Binding-site contacts:
Ligand atom C8 contacts residue SER112 of chain 1.B at 4.1 Å.
Ligand atom C8 contacts residue ASN164 of chain 1.B at 3.8 Å.
Ligand atom N2 contacts residue ASN165 of chain 1.B at 2.9 Å (h-bond).
Ligand atom C4 contacts residue ASN165 of chain 1.B at 4.2 Å.
Ligand atom C3 contacts residue ASN165 of chain 1.B at 3.8 Å.
Ligand atom C1 contacts residue ASN165 of chain 1.B at 1.4 Å.
Ligand atom C7 contacts residue ASN165 of chain 1.B at 3.4 Å.
Ligand atom O7 contacts residue ASN165 of chain 1.B at 3.6 Å (h-bond).
Ligand atom O5 contacts residue ASN165 of chain 1.B at 2.4 Å (h-bond).
Ligand atom N2 contacts residue ASN164 of chain 1.B at 3.7 Å.
Ligand atom O6 contacts residue TYR351 of chain 1.A at 3.8 Å.
Ligand atom C7 contacts residue ASN164 of chain 1.B at 4.2 Å.
Ligand atom O7 contacts residue GLU132 of chain 1.B at 3.9 Å.
Ligand atom C1 contacts residue ASN164 of chain 1.B at 4.5 Å.
Ligand atom C5 contacts residue ASN165 of chain 1.B at 3.6 Å.
Ligand atom C6 contacts residue TYR351 of chain 1.A at 4.4 Å (hydrophobic).
Ligand atom O7 contacts residue SER112 of chain 1.B at 4.3 Å.
Ligand atom C2 contacts residue ASN165 of chain 1.B at 2.5 Å.

Sequence of chain 1.A:
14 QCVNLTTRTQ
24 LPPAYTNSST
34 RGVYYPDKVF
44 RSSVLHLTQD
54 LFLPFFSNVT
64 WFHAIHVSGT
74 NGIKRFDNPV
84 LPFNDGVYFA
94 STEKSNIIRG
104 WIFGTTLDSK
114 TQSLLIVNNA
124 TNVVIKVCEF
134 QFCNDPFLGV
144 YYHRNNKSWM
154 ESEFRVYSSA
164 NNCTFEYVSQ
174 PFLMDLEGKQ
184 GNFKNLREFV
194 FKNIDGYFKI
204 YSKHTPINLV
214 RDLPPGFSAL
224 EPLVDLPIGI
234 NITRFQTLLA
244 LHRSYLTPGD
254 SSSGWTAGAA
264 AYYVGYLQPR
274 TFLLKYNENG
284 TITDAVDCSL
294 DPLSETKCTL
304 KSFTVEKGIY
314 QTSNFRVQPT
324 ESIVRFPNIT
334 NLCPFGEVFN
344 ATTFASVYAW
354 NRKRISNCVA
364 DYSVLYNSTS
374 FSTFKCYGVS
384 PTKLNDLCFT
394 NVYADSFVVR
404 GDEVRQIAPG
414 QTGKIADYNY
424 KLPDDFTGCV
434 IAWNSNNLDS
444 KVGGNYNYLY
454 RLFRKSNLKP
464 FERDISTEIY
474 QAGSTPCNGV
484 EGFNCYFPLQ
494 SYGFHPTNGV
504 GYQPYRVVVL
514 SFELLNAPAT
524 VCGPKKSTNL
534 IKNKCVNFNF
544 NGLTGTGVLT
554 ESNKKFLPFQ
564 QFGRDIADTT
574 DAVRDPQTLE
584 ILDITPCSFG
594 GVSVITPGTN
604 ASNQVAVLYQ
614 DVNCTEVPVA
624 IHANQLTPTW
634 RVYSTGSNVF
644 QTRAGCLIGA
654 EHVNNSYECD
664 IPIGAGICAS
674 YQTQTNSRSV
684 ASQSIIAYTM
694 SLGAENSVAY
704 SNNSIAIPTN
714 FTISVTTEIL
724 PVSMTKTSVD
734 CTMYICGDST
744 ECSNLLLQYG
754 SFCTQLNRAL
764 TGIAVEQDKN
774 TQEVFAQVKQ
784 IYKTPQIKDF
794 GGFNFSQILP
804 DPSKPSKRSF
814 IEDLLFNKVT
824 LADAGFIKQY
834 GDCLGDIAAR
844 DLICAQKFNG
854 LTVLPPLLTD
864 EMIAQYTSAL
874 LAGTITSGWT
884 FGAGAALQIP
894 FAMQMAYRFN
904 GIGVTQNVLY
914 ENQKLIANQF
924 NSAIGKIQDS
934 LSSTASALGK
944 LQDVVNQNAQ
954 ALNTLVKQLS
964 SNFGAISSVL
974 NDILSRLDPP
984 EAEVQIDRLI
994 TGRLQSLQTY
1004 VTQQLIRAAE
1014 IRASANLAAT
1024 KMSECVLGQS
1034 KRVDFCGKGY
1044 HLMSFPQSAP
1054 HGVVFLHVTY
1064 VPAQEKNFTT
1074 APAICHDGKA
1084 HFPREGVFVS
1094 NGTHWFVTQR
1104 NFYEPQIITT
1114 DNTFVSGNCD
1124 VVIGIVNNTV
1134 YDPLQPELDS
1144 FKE

A small-molecule ligand and the protein it binds are described below.
Small molecule (SMILES): CC(=O)N[C@H]1[C@H](O[C@H]2[C@H](O)[C@@H](NC(C)=O)CO[C@@H]2CO)O[C@H](CO)[C@@H](O)[C@@H]1O

Sequence of chain 1.B:
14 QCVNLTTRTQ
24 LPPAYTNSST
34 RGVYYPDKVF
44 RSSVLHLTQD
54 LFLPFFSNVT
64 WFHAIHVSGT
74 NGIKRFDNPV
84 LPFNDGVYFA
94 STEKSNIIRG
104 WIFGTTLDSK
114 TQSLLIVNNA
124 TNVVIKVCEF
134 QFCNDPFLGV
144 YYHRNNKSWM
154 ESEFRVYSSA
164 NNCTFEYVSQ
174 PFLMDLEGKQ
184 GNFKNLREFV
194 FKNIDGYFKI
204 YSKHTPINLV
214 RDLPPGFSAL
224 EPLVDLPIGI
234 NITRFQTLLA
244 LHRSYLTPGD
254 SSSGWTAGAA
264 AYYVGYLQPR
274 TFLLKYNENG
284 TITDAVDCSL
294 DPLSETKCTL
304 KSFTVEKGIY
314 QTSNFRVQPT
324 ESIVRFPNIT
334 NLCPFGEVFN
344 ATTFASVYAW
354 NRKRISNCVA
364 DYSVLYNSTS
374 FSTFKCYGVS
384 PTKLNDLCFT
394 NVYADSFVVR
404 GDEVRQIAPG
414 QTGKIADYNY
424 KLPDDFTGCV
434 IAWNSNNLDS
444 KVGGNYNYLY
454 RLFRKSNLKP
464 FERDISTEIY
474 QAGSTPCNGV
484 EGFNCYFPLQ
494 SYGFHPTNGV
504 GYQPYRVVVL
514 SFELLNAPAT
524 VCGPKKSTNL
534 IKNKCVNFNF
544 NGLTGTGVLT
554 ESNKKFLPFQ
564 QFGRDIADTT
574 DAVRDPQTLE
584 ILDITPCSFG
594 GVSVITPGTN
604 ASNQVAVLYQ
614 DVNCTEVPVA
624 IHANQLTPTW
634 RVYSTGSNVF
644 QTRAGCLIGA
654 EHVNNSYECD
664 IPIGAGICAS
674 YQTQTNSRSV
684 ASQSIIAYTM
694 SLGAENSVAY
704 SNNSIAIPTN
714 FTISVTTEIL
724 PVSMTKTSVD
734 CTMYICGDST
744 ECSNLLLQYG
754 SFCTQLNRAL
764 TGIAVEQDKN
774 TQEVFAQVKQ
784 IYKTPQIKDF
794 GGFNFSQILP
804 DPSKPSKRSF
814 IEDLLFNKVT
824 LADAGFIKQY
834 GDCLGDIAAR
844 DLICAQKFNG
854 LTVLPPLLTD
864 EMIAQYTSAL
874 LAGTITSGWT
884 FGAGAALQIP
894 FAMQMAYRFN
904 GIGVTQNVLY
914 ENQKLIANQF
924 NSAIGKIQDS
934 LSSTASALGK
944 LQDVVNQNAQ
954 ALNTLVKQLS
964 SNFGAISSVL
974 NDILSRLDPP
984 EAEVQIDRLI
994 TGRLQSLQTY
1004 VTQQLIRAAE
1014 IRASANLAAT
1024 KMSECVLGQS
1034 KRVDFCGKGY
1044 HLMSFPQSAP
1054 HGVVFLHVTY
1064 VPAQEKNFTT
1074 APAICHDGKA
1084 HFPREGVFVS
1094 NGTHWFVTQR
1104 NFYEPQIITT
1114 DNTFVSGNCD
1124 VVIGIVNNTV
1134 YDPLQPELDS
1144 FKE